Sequence of chain 4.A:
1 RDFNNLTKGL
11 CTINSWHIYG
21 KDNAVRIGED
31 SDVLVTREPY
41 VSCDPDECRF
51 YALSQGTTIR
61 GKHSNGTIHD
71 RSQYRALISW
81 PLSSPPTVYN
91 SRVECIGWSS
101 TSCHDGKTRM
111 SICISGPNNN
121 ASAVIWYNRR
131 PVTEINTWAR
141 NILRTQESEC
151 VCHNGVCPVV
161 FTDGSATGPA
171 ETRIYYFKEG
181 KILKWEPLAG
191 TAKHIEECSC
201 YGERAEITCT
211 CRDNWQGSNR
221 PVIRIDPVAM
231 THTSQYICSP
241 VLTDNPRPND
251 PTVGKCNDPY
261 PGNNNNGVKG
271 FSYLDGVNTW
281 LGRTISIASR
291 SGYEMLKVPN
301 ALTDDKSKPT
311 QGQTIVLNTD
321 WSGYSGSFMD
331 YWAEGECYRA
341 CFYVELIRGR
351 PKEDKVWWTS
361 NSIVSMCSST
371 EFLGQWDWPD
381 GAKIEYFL

This protein binds this small molecule.
Small molecule (SMILES): CC(=O)N[C@H]1[C@H]([C@H](O)[C@H](O)CO)O[C@@](O)(C(=O)O)C[C@@H]1O

Binding-site contacts:
Ligand atom C7 contacts residue TRP321 of chain 4.A at 3.8 Å (hydrophobic).
Ligand atom O10 contacts residue TRP321 of chain 4.A at 3.9 Å.
Ligand atom O7 contacts residue TRP321 of chain 4.A at 4.0 Å.
Ligand atom O1A contacts residue SER286 of chain 4.A at 2.6 Å (h-bond).
Ligand atom O9 contacts residue SER289 of chain 4.A at 4.2 Å.
Ligand atom C11 contacts residue THR319 of chain 4.A at 3.5 Å.
Ligand atom C8 contacts residue SER289 of chain 4.A at 3.6 Å.
Ligand atom C4 contacts residue ASN318 of chain 4.A at 3.1 Å.
Ligand atom C10 contacts residue TRP321 of chain 4.A at 3.9 Å (hydrophobic).
Ligand atom O4 contacts residue THR319 of chain 4.A at 4.1 Å.
Ligand atom C7 contacts residue SER289 of chain 4.A at 4.0 Å.
Ligand atom C1 contacts residue SER286 of chain 4.A at 3.4 Å.
Ligand atom O4 contacts residue ASN318 of chain 4.A at 2.6 Å (h-bond).
Ligand atom O1B contacts residue ASN318 of chain 4.A at 3.0 Å (h-bond).
Ligand atom N5 contacts residue SER291 of chain 4.A at 2.8 Å (h-bond).
Ligand atom O8 contacts residue SER286 of chain 4.A at 4.1 Å.
Ligand atom C5 contacts residue SER291 of chain 4.A at 3.8 Å.
Ligand atom C5 contacts residue ASN318 of chain 4.A at 3.7 Å.
Ligand atom O8 contacts residue SER289 of chain 4.A at 2.8 Å (h-bond).
Ligand atom N5 contacts residue TRP321 of chain 4.A at 4.4 Å.
Ligand atom C6 contacts residue SER291 of chain 4.A at 4.1 Å.
Ligand atom C6 contacts residue SER289 of chain 4.A at 4.4 Å.
Ligand atom C10 contacts residue THR319 of chain 4.A at 4.3 Å.
Ligand atom C1 contacts residue ASN318 of chain 4.A at 4.0 Å.
Ligand atom C11 contacts residue ASP320 of chain 4.A at 3.6 Å.
Ligand atom C10 contacts residue ASN318 of chain 4.A at 3.6 Å.
Ligand atom C4 contacts residue SER291 of chain 4.A at 3.9 Å.
Ligand atom C9 contacts residue SER289 of chain 4.A at 3.7 Å.
Ligand atom O1B contacts residue SER286 of chain 4.A at 3.5 Å (h-bond).
Ligand atom C9 contacts residue TRP321 of chain 4.A at 4.0 Å (hydrophobic).
Ligand atom O8 contacts residue ALA288 of chain 4.A at 4.1 Å.
Ligand atom C3 contacts residue ASN318 of chain 4.A at 3.8 Å.
Ligand atom O9 contacts residue LYS352 of chain 4.A at 2.9 Å (salt-bridge).
Ligand atom C11 contacts residue TRP321 of chain 4.A at 3.7 Å (hydrophobic).
Ligand atom C10 contacts residue SER291 of chain 4.A at 3.5 Å.
Ligand atom C11 contacts residue SER291 of chain 4.A at 3.4 Å.
Ligand atom C9 contacts residue LYS352 of chain 4.A at 3.5 Å.
Ligand atom O1A contacts residue ALA288 of chain 4.A at 3.8 Å.
Ligand atom C11 contacts residue ASN318 of chain 4.A at 3.7 Å.
Ligand atom N5 contacts residue ASN318 of chain 4.A at 3.0 Å (h-bond).